This protein binds this small molecule.
Small molecule (SMILES): Cc1cc(-c2ccc(O)cc2Cl)sc1-c1ccc(O)cc1Cl

Binding-site contacts:
Ligand atom CL2 contacts residue GLY224 of chain 1.B at 3.6 Å.
Ligand atom C15 contacts residue GLU56 of chain 1.B at 3.1 Å.
Ligand atom C18 contacts residue LEU49 of chain 1.B at 3.5 Å (hydrophobic).
Ligand atom O16 contacts residue ARG97 of chain 1.B at 3.2 Å (salt-bridge).
Ligand atom C22 contacts residue HIS227 of chain 1.B at 3.6 Å.
Ligand atom C11 contacts residue PHE107 of chain 1.B at 3.9 Å (hydrophobic).
Ligand atom C09 contacts residue ALA53 of chain 1.B at 3.5 Å (hydrophobic).
Ligand atom C02 contacts residue MET124 of chain 1.B at 3.7 Å (hydrophobic).
Ligand atom C17 contacts residue PHE107 of chain 1.B at 4.3 Å (hydrophobic).
Ligand atom CL1 contacts residue LEU94 of chain 1.B at 3.9 Å.
Ligand atom C02 contacts residue HIS227 of chain 1.B at 3.6 Å.
Ligand atom O01 contacts residue HIS227 of chain 1.B at 2.5 Å.
Ligand atom S19 contacts residue PHE107 of chain 1.B at 3.9 Å.
Ligand atom C15 contacts residue ARG97 of chain 1.B at 4.2 Å.
Ligand atom C18 contacts residue ALA53 of chain 1.B at 3.9 Å (hydrophobic).
Ligand atom C17 contacts residue ALA53 of chain 1.B at 4.1 Å (hydrophobic).
Ligand atom C10 contacts residue PHE107 of chain 1.B at 4.2 Å (hydrophobic).
Ligand atom C14 contacts residue PHE107 of chain 1.B at 4.3 Å (hydrophobic).
Ligand atom C14 contacts residue LEU94 of chain 1.B at 4.1 Å (hydrophobic).
Ligand atom C17 contacts residue LEU52 of chain 1.B at 4.0 Å (hydrophobic).
Ligand atom C12 contacts residue LEU90 of chain 1.B at 4.2 Å (hydrophobic).
Ligand atom C09 contacts residue LEU49 of chain 1.B at 3.4 Å (hydrophobic).
Ligand atom C08 contacts residue LEU49 of chain 1.B at 4.2 Å (hydrophobic).
Ligand atom C12 contacts residue PHE107 of chain 1.B at 4.0 Å (hydrophobic).
Ligand atom O16 contacts residue GLU56 of chain 1.B at 2.4 Å (salt-bridge).
Ligand atom O01 contacts residue GLY123 of chain 1.B at 3.2 Å (h-bond).
Ligand atom O16 contacts residue LEU90 of chain 1.B at 4.1 Å.
Ligand atom C03 contacts residue MET124 of chain 1.B at 3.1 Å (hydrophobic).
Ligand atom C14 contacts residue LEU90 of chain 1.B at 3.7 Å (hydrophobic).
Ligand atom C02 contacts residue ILE127 of chain 1.B at 3.8 Å (hydrophobic).
Ligand atom C04 contacts residue MET124 of chain 1.B at 4.1 Å (hydrophobic).
Ligand atom CL1 contacts residue MET91 of chain 1.B at 3.5 Å.
Ligand atom O01 contacts residue MET124 of chain 1.B at 3.1 Å.
Ligand atom O01 contacts residue ILE127 of chain 1.B at 3.4 Å.
Ligand atom C17 contacts residue LEU49 of chain 1.B at 4.1 Å (hydrophobic).
Ligand atom C18 contacts residue PHE107 of chain 1.B at 4.2 Å (hydrophobic).
Ligand atom C17 contacts residue GLU56 of chain 1.B at 3.2 Å.
Ligand atom C09 contacts residue THR50 of chain 1.B at 4.2 Å.
Ligand atom C22 contacts residue ILE127 of chain 1.B at 3.8 Å (hydrophobic).
Ligand atom C15 contacts residue LEU90 of chain 1.B at 4.2 Å (hydrophobic).

Sequence of chain 1.B:
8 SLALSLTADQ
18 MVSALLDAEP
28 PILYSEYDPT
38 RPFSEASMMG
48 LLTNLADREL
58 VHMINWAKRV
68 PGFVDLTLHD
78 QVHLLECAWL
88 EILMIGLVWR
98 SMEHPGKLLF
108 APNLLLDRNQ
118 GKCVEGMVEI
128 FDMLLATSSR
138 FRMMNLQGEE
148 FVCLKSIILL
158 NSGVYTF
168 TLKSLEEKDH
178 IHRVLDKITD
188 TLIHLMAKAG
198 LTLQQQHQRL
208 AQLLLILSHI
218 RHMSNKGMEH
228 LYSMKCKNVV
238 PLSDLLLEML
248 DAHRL